Sequence of chain 1.A:
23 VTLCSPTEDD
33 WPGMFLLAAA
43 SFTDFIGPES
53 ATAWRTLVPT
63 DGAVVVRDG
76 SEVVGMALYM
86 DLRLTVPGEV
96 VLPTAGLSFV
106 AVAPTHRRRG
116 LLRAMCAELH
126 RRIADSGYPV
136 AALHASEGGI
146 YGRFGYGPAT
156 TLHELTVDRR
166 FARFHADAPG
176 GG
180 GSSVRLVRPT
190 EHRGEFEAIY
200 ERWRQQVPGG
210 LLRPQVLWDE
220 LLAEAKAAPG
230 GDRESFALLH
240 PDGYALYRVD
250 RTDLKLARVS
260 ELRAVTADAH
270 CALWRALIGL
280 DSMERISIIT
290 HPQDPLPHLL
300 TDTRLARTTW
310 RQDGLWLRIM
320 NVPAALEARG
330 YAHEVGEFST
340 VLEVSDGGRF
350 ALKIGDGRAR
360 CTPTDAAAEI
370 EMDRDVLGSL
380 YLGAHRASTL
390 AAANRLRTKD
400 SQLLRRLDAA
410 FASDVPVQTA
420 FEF

Binding-site contacts:
Ligand atom C04 contacts residue MET85 of chain 1.A at 4.1 Å (hydrophobic).
Ligand atom C05 contacts residue TRP56 of chain 1.A at 4.1 Å (hydrophobic).
Ligand atom C13 contacts residue PHE422 of chain 1.A at 3.7 Å (hydrophobic).
Ligand atom O02 contacts residue PHE104 of chain 1.A at 4.0 Å.
Ligand atom C03 contacts residue PHE104 of chain 1.A at 3.6 Å (hydrophobic).
Ligand atom C01 contacts residue LEU83 of chain 1.A at 4.0 Å (hydrophobic).
Ligand atom C03 contacts residue TRP56 of chain 1.A at 3.6 Å (hydrophobic).
Ligand atom C20 contacts residue ALA53 of chain 1.A at 3.8 Å (hydrophobic).
Ligand atom C19 contacts residue PHE104 of chain 1.A at 3.9 Å (hydrophobic).
Ligand atom C15 contacts residue ASP46 of chain 1.A at 4.2 Å.
Ligand atom N09 contacts residue TRP56 of chain 1.A at 3.8 Å.
Ligand atom C04 contacts residue PHE104 of chain 1.A at 4.0 Å (hydrophobic).
Ligand atom O18 contacts residue ASP46 of chain 1.A at 3.2 Å (salt-bridge).
Ligand atom C17 contacts residue PHE104 of chain 1.A at 4.1 Å (hydrophobic).
Ligand atom C08 contacts residue PHE422 of chain 1.A at 3.8 Å (hydrophobic).
Ligand atom C04 contacts residue SER103 of chain 1.A at 3.9 Å.
Ligand atom C05 contacts residue SER103 of chain 1.A at 3.5 Å.
Ligand atom O02 contacts residue LEU83 of chain 1.A at 3.6 Å.
Ligand atom C10 contacts residue TRP56 of chain 1.A at 3.4 Å (hydrophobic).
Ligand atom C01 contacts residue ALA53 of chain 1.A at 3.4 Å (hydrophobic).
Ligand atom C06 contacts residue TRP56 of chain 1.A at 3.9 Å (hydrophobic).
Ligand atom O02 contacts residue TRP56 of chain 1.A at 4.0 Å.
Ligand atom C16 contacts residue PHE44 of chain 1.A at 3.4 Å (hydrophobic).
Ligand atom C11 contacts residue TRP56 of chain 1.A at 3.9 Å (hydrophobic).
Ligand atom C13 contacts residue SER103 of chain 1.A at 3.4 Å.
Ligand atom C19 contacts residue ALA53 of chain 1.A at 4.2 Å (hydrophobic).
Ligand atom C11 contacts residue PHE422 of chain 1.A at 4.0 Å (hydrophobic).
Ligand atom C11 contacts residue GLU421 of chain 1.A at 3.4 Å.
Ligand atom C01 contacts residue TRP33 of chain 1.A at 4.1 Å (hydrophobic).
Ligand atom C20 contacts residue PHE104 of chain 1.A at 3.5 Å (hydrophobic).
Ligand atom C15 contacts residue PHE44 of chain 1.A at 3.4 Å (hydrophobic).
Ligand atom C05 contacts residue PHE422 of chain 1.A at 3.5 Å (hydrophobic).
Ligand atom C16 contacts residue ASP46 of chain 1.A at 3.4 Å.
Ligand atom C01 contacts residue ARG57 of chain 1.A at 3.6 Å.
Ligand atom C14 contacts residue SER103 of chain 1.A at 4.0 Å.
Ligand atom C08 contacts residue TRP56 of chain 1.A at 3.5 Å (hydrophobic).
Ligand atom C04 contacts residue TRP56 of chain 1.A at 3.9 Å (hydrophobic).
Ligand atom C20 contacts residue TRP56 of chain 1.A at 3.5 Å (hydrophobic).
Ligand atom C19 contacts residue TRP56 of chain 1.A at 3.8 Å (hydrophobic).
Ligand atom C17 contacts residue ASP46 of chain 1.A at 4.1 Å.

A protein and the small-molecule ligand that binds it are described below.
Small molecule (SMILES): COc1ccc([C@H](CN(C)C)C2(O)CCCCC2)cc1